The small molecule below binds the protein below.
Small molecule (SMILES): CC(=O)N[C@H]1[C@H](O[C@H]2[C@H](O)[C@@H](NC(C)=O)CO[C@@H]2CO)O[C@H](CO)[C@@H](O[C@@H]2O[C@H](CO)[C@@H](O)[C@H](O)[C@@H]2O)[C@@H]1O

Sequence of chain 1.I:
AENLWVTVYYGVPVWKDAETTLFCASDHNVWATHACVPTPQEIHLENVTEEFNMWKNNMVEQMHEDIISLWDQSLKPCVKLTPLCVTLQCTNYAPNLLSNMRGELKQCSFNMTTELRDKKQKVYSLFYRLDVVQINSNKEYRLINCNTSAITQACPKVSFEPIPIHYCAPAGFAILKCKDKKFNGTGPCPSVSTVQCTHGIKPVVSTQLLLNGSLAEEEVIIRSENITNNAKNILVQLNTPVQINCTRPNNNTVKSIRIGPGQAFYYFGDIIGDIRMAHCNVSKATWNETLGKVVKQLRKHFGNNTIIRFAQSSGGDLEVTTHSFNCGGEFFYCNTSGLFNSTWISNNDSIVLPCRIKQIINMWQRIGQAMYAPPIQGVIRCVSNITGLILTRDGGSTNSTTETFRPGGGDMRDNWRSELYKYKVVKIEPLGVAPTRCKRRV

Binding-site contacts:
Ligand atom O5 contacts residue ASN204 of chain 1.I at 2.4 Å (h-bond).
Ligand atom O7 contacts residue ASN204 of chain 1.I at 3.0 Å (h-bond).
Ligand atom C4 contacts residue ASN204 of chain 1.I at 4.2 Å.
Ligand atom N2 contacts residue ASN204 of chain 1.I at 2.8 Å (h-bond).
Ligand atom C3 contacts residue ASN204 of chain 1.I at 3.8 Å.
Ligand atom C2 contacts residue ASN204 of chain 1.I at 2.4 Å.
Ligand atom C1 contacts residue ASN204 of chain 1.I at 1.4 Å.
Ligand atom C8 contacts residue ASN204 of chain 1.I at 4.2 Å.
Ligand atom O7 contacts residue HIS321 of chain 1.I at 4.5 Å.
Ligand atom C7 contacts residue ASN204 of chain 1.I at 3.1 Å.
Ligand atom C5 contacts residue ASN204 of chain 1.I at 3.7 Å.